Binding-site contacts:
Ligand atom O3 contacts residue ARG75 of chain 1.B at 2.8 Å (salt-bridge).
Ligand atom O1 contacts residue LYS135 of chain 1.B at 4.1 Å.
Ligand atom O3 contacts residue ASP33 of chain 1.B at 4.1 Å.
Ligand atom C2 contacts residue ARG75 of chain 1.B at 4.3 Å.
Ligand atom O4 contacts residue ALA85 of chain 1.B at 3.7 Å.
Ligand atom C4 contacts residue TRP41 of chain 1.B at 3.7 Å (hydrophobic).
Ligand atom O6 contacts residue ILE42 of chain 1.B at 3.0 Å (h-bond).
Ligand atom C3 contacts residue TRP41 of chain 1.B at 3.9 Å (hydrophobic).
Ligand atom C3 contacts residue ARG75 of chain 1.B at 3.8 Å.
Ligand atom C8 contacts residue ARG75 of chain 1.B at 4.4 Å.
Ligand atom C7 contacts residue ARG75 of chain 1.B at 3.7 Å.
Ligand atom C4 contacts residue ASP38 of chain 1.B at 4.3 Å.
Ligand atom C4 contacts residue ARG75 of chain 1.B at 3.8 Å.
Ligand atom O3 contacts residue TRP41 of chain 1.B at 3.8 Å.
Ligand atom O6 contacts residue TRP41 of chain 1.B at 3.6 Å.
Ligand atom C6 contacts residue THR139 of chain 1.B at 4.5 Å.
Ligand atom O6 contacts residue LYS135 of chain 1.B at 4.2 Å.
Ligand atom O3 contacts residue ARG36 of chain 1.B at 3.5 Å (salt-bridge).
Ligand atom O7 contacts residue ARG75 of chain 1.B at 3.2 Å (salt-bridge).
Ligand atom C6 contacts residue TRP41 of chain 1.B at 3.7 Å (hydrophobic).
Ligand atom O4 contacts residue ARG75 of chain 1.B at 3.2 Å (salt-bridge).
Ligand atom N2 contacts residue ARG75 of chain 1.B at 4.3 Å.
Ligand atom C6 contacts residue ILE42 of chain 1.B at 4.0 Å (hydrophobic).
Ligand atom O5 contacts residue LYS135 of chain 1.B at 4.1 Å.
Ligand atom C5 contacts residue TRP41 of chain 1.B at 3.7 Å (hydrophobic).

The small molecule below binds the protein below.
Small molecule (SMILES): CC(=O)N[C@@H]1[C@@H](O)[C@@H](O)[C@@H](CO)O[C@H]1O

Sequence of chain 1.B:
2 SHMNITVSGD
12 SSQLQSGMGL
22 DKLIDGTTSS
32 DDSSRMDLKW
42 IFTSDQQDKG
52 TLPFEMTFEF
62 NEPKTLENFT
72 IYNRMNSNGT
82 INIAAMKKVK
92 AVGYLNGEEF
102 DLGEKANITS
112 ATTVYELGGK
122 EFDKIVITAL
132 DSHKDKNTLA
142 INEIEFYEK